This protein binds this small molecule.
Small molecule (SMILES): CC(=O)N[C@H]1[C@H](O[C@H]2[C@H](O)[C@@H](NC(C)=O)CO[C@@H]2CO)O[C@H](CO)[C@@H](O)[C@@H]1O

Binding-site contacts:
Ligand atom O5 contacts residue MAN4 of chain 1.EA at 4.5 Å.
Ligand atom C1 contacts residue ASN426 of chain 1.C at 3.2 Å.
Ligand atom O7 contacts residue NAG2 of chain 1.EA at 2.9 Å (h-bond).
Ligand atom O5 contacts residue ASN426 of chain 1.C at 3.4 Å (h-bond).
Ligand atom O6 contacts residue MAN4 of chain 1.EA at 2.7 Å (h-bond).
Ligand atom C5 contacts residue MAN4 of chain 1.EA at 4.1 Å.
Ligand atom C8 contacts residue NAG2 of chain 1.EA at 2.9 Å.
Ligand atom C2 contacts residue ASN426 of chain 1.C at 4.3 Å.
Ligand atom O7 contacts residue ASN426 of chain 1.C at 4.0 Å.
Ligand atom C8 contacts residue GLY424 of chain 1.C at 4.5 Å.
Ligand atom C6 contacts residue MAN4 of chain 1.EA at 2.6 Å.
Ligand atom N2 contacts residue NAG2 of chain 1.EA at 3.5 Å (h-bond).
Ligand atom C7 contacts residue NAG2 of chain 1.EA at 2.8 Å.
Ligand atom C2 contacts residue NAG2 of chain 1.EA at 4.3 Å.

Sequence of chain 1.C:
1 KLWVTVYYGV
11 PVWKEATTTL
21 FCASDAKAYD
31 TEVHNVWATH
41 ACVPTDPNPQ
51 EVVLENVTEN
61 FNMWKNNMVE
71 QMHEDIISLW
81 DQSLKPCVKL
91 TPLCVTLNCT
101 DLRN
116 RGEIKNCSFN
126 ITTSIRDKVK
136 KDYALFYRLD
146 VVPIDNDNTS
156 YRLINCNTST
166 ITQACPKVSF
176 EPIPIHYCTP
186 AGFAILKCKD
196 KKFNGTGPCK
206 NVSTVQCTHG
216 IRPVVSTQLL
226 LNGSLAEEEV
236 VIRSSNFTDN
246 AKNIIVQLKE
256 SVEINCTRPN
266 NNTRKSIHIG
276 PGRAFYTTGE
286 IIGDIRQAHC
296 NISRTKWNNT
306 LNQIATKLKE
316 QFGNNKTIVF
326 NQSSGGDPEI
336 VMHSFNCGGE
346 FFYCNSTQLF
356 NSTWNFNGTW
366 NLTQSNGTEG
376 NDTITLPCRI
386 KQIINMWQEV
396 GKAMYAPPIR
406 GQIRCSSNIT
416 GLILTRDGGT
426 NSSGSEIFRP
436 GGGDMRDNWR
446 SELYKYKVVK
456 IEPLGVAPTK